Sequence of chain 1.A:
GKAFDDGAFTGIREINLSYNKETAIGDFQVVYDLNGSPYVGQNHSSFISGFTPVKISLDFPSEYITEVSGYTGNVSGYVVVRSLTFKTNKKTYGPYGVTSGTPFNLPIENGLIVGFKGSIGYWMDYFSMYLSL

Binding-site contacts:
Ligand atom C5 contacts residue TYR122 of chain 1.A at 3.9 Å (hydrophobic).
Ligand atom C6 contacts residue TYR78 of chain 1.A at 4.0 Å (hydrophobic).
Ligand atom O6 contacts residue VAL80 of chain 1.A at 4.1 Å.
Ligand atom C4 contacts residue ASP125 of chain 1.A at 3.5 Å.
Ligand atom C5 contacts residue TYR78 of chain 1.A at 3.8 Å (hydrophobic).
Ligand atom O1 contacts residue TYR122 of chain 1.A at 4.2 Å.
Ligand atom C6 contacts residue VAL80 of chain 1.A at 4.2 Å (hydrophobic).
Ligand atom C3 contacts residue TYR78 of chain 1.A at 3.6 Å (hydrophobic).
Ligand atom O1 contacts residue TYR78 of chain 1.A at 3.2 Å (h-bond).
Ligand atom O6 contacts residue ASP125 of chain 1.A at 3.0 Å (salt-bridge).
Ligand atom C1 contacts residue TYR122 of chain 1.A at 3.6 Å (hydrophobic).
Ligand atom O4 contacts residue ASP125 of chain 1.A at 2.6 Å (salt-bridge).
Ligand atom O3 contacts residue TYR78 of chain 1.A at 4.4 Å.
Ligand atom O6 contacts residue TYR122 of chain 1.A at 3.0 Å (h-bond).
Ligand atom C6 contacts residue ASP125 of chain 1.A at 3.6 Å.
Ligand atom C7 contacts residue TYR122 of chain 1.A at 3.7 Å (hydrophobic).
Ligand atom O6 contacts residue TRP123 of chain 1.A at 3.0 Å (h-bond).
Ligand atom C2 contacts residue GLY1 of chain 1.A at 4.2 Å.
Ligand atom O5 contacts residue TYR122 of chain 1.A at 2.9 Å (h-bond).
Ligand atom C3 contacts residue GLY1 of chain 1.A at 4.0 Å.
Ligand atom C4 contacts residue TYR78 of chain 1.A at 3.6 Å (hydrophobic).
Ligand atom C4 contacts residue GLY1 of chain 1.A at 4.2 Å.
Ligand atom C5 contacts residue ASP125 of chain 1.A at 4.1 Å.
Ligand atom O5 contacts residue GLY121 of chain 1.A at 3.8 Å.
Ligand atom O4 contacts residue GLY121 of chain 1.A at 3.7 Å.
Ligand atom O4 contacts residue GLY1 of chain 1.A at 3.3 Å (h-bond).
Ligand atom O6 contacts residue GLY121 of chain 1.A at 3.8 Å.
Ligand atom C6 contacts residue TYR122 of chain 1.A at 3.8 Å (hydrophobic).
Ligand atom O3 contacts residue GLY1 of chain 1.A at 2.9 Å (h-bond).
Ligand atom C6 contacts residue TRP123 of chain 1.A at 3.5 Å (hydrophobic).
Ligand atom O4 contacts residue TYR122 of chain 1.A at 4.3 Å.
Ligand atom C7 contacts residue TYR78 of chain 1.A at 3.5 Å (hydrophobic).

This small molecule binds to this protein.
Small molecule (SMILES): CO[C@H]1O[C@H](CO)[C@H](O)[C@H](O)[C@H]1O